Binding-site contacts:
Ligand atom OXT contacts residue THR476 of chain 2.A at 3.8 Å.
Ligand atom CA contacts residue CYS322 of chain 2.A at 4.3 Å (hydrophobic).
Ligand atom N contacts residue PHE485 of chain 2.A at 3.4 Å.
Ligand atom O contacts residue PHE485 of chain 2.A at 3.5 Å.
Ligand atom OXT contacts residue ALA478 of chain 2.A at 4.2 Å.
Ligand atom O contacts residue SER323 of chain 2.A at 3.8 Å.
Ligand atom O contacts residue THR476 of chain 2.A at 3.9 Å.
Ligand atom C contacts residue ALA478 of chain 2.A at 3.8 Å (hydrophobic).
Ligand atom C contacts residue GLY477 of chain 2.A at 3.4 Å.
Ligand atom N contacts residue GLU137 of chain 2.A at 4.5 Å.
Ligand atom CA contacts residue PHE485 of chain 2.A at 3.6 Å (hydrophobic).
Ligand atom C contacts residue SER323 of chain 2.A at 3.2 Å.
Ligand atom N contacts residue ALA478 of chain 2.A at 4.2 Å.
Ligand atom OXT contacts residue PHE185 of chain 2.A at 4.3 Å.
Ligand atom O contacts residue GLY477 of chain 2.A at 3.2 Å (h-bond).
Ligand atom C contacts residue THR476 of chain 2.A at 4.3 Å.
Ligand atom OXT contacts residue SER323 of chain 2.A at 2.8 Å (h-bond).
Ligand atom OXT contacts residue LYS321 of chain 2.A at 4.3 Å.
Ligand atom CA contacts residue SER323 of chain 2.A at 4.0 Å.
Ligand atom O contacts residue ALA478 of chain 2.A at 3.0 Å (h-bond).
Ligand atom C contacts residue PHE485 of chain 2.A at 4.1 Å (hydrophobic).
Ligand atom OXT contacts residue GLY477 of chain 2.A at 2.9 Å (h-bond).

Sequence of chain 2.A:
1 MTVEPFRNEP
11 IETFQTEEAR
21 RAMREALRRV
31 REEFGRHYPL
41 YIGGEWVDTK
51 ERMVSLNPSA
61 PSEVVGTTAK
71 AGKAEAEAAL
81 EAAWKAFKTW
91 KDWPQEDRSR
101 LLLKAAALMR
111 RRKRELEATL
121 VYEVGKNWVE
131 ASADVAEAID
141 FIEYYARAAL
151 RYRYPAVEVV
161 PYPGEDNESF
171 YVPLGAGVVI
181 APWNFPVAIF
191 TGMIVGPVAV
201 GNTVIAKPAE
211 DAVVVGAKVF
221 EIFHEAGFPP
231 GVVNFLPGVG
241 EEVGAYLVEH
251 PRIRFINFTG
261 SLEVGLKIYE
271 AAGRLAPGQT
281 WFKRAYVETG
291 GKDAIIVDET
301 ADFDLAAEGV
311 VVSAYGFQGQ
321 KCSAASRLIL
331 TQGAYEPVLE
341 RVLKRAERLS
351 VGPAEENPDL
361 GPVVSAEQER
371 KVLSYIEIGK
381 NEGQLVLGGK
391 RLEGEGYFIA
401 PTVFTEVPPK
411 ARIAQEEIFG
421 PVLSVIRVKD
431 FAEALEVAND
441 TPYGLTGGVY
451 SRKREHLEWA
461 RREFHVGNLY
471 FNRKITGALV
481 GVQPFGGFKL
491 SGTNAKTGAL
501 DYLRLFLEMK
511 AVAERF

This protein binds this small molecule.
Small molecule (SMILES): NCC(=O)O